The small molecule below binds the protein below.
Small molecule (SMILES): CC(=O)N[C@@H]1[C@@H](O)[C@H](O)[C@@H](CO)O[C@H]1O

Sequence of chain 29.G:
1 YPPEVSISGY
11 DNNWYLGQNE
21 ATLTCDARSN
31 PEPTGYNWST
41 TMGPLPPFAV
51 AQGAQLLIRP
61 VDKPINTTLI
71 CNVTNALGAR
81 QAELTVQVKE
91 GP

Binding-site contacts:
Ligand atom C6 contacts residue THR74 of chain 29.G at 3.7 Å.
Ligand atom C1 contacts residue ALA79 of chain 29.G at 4.3 Å (hydrophobic).
Ligand atom O5 contacts residue ASN72 of chain 29.G at 2.4 Å (h-bond).
Ligand atom C3 contacts residue ASN72 of chain 29.G at 4.0 Å.
Ligand atom C4 contacts residue ASN72 of chain 29.G at 4.3 Å.
Ligand atom O7 contacts residue GLN81 of chain 29.G at 3.9 Å.
Ligand atom C7 contacts residue ASN72 of chain 29.G at 3.5 Å.
Ligand atom C1 contacts residue ASN72 of chain 29.G at 1.5 Å.
Ligand atom C7 contacts residue GLN81 of chain 29.G at 3.8 Å.
Ligand atom N2 contacts residue GLN81 of chain 29.G at 4.3 Å.
Ligand atom O7 contacts residue ASN72 of chain 29.G at 3.3 Å (h-bond).
Ligand atom C5 contacts residue ASN72 of chain 29.G at 3.7 Å.
Ligand atom C2 contacts residue ASN72 of chain 29.G at 2.6 Å.
Ligand atom O5 contacts residue THR74 of chain 29.G at 4.0 Å.
Ligand atom C8 contacts residue GLN81 of chain 29.G at 3.2 Å.
Ligand atom N2 contacts residue ASN72 of chain 29.G at 3.2 Å (h-bond).
Ligand atom C5 contacts residue THR74 of chain 29.G at 3.9 Å.